Sequence of chain 1.A:
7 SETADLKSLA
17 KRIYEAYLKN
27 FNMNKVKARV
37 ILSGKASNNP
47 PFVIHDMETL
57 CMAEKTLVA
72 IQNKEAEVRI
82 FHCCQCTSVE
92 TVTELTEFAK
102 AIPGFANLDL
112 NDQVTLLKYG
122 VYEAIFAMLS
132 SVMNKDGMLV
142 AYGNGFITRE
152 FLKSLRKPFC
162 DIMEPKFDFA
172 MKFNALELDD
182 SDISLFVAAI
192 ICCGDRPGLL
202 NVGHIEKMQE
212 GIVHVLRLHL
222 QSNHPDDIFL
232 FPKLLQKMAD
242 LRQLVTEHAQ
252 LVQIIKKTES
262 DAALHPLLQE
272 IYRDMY

A protein and the small-molecule ligand that binds it are described below.
Small molecule (SMILES): COC(=O)N(CC(=O)O)Cc1cccc(OCc2nc(-c3ccc(Cl)cc3)oc2C)c1

Binding-site contacts:
Ligand atom O15 contacts residue CYS85 of chain 1.A at 3.5 Å (h-bond).
Ligand atom O29 contacts residue HIS249 of chain 1.A at 3.1 Å.
Ligand atom O27 contacts residue HIS249 of chain 1.A at 2.9 Å (h-bond).
Ligand atom C3 contacts residue VAL141 of chain 1.A at 3.7 Å (hydrophobic).
Ligand atom O26 contacts residue LEU269 of chain 1.A at 3.3 Å.
Ligand atom N23 contacts residue HIS249 of chain 1.A at 3.8 Å.
Ligand atom C19 contacts residue ILE126 of chain 1.A at 3.7 Å (hydrophobic).
Ligand atom C21 contacts residue CYS85 of chain 1.A at 3.8 Å (hydrophobic).
Ligand atom C22 contacts residue HIS249 of chain 1.A at 3.8 Å.
Ligand atom C17 contacts residue LEU130 of chain 1.A at 3.8 Å (hydrophobic).
Ligand atom C7 contacts residue CYS84 of chain 1.A at 3.8 Å (hydrophobic).
Ligand atom C18 contacts residue ILE126 of chain 1.A at 3.9 Å (hydrophobic).
Ligand atom C10 contacts residue CYS84 of chain 1.A at 3.8 Å (hydrophobic).
Ligand atom C8 contacts residue CYS84 of chain 1.A at 3.6 Å (hydrophobic).
Ligand atom C25 contacts residue SER89 of chain 1.A at 3.4 Å.
Ligand atom C3 contacts residue CYS85 of chain 1.A at 3.7 Å (hydrophobic).
Ligand atom O27 contacts residue TYR123 of chain 1.A at 3.3 Å (h-bond).
Ligand atom C24 contacts residue CYS85 of chain 1.A at 3.7 Å (hydrophobic).
Ligand atom C14 contacts residue MET139 of chain 1.A at 3.8 Å (hydrophobic).
Ligand atom O6 contacts residue ILE81 of chain 1.A at 3.9 Å.
Ligand atom C2 contacts residue CYS85 of chain 1.A at 3.3 Å (hydrophobic).
Ligand atom C31 contacts residue VAL253 of chain 1.A at 3.8 Å (hydrophobic).
Ligand atom C31 contacts residue PHE82 of chain 1.A at 3.8 Å (hydrophobic).
Ligand atom C28 contacts residue HIS249 of chain 1.A at 3.6 Å.
Ligand atom C12 contacts residue VAL141 of chain 1.A at 3.5 Å (hydrophobic).
Ligand atom C28 contacts residue CYS85 of chain 1.A at 3.9 Å (hydrophobic).
Ligand atom N4 contacts residue VAL141 of chain 1.A at 3.3 Å.
Ligand atom C1 contacts residue MET164 of chain 1.A at 3.9 Å (hydrophobic).
Ligand atom C22 contacts residue PHE127 of chain 1.A at 3.6 Å (hydrophobic).
Ligand atom O26 contacts residue TYR123 of chain 1.A at 2.7 Å (h-bond).
Ligand atom O6 contacts residue CYS85 of chain 1.A at 3.9 Å.
Ligand atom C5 contacts residue VAL141 of chain 1.A at 3.6 Å (hydrophobic).
Ligand atom C1 contacts residue CYS85 of chain 1.A at 3.1 Å (hydrophobic).
Ligand atom O26 contacts residue SER89 of chain 1.A at 2.6 Å (h-bond).
Ligand atom C25 contacts residue TYR123 of chain 1.A at 3.4 Å (hydrophobic).
Ligand atom O27 contacts residue TYR273 of chain 1.A at 3.2 Å (h-bond).
Ligand atom C9 contacts residue CYS84 of chain 1.A at 3.7 Å (hydrophobic).
Ligand atom C24 contacts residue SER89 of chain 1.A at 3.5 Å.
Ligand atom O30 contacts residue CYS85 of chain 1.A at 3.4 Å.
Ligand atom O29 contacts residue ILE163 of chain 1.A at 3.2 Å.